Sequence of chain 1.C:
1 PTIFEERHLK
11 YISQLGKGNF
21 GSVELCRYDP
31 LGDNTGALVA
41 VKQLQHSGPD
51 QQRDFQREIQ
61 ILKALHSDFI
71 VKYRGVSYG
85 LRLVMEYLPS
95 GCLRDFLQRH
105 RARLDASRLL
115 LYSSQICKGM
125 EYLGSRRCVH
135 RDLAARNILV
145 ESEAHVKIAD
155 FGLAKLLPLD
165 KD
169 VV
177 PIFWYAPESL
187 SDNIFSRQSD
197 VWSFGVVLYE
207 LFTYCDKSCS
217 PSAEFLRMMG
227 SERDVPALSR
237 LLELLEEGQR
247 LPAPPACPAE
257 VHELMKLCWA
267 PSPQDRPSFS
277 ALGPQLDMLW

This small molecule binds to this protein.
Small molecule (SMILES): CN1CCC(NC(=O)c2ccc(Nc3cc(NCc4ccccc4)c(C(N)=O)cn3)cc2)CC1

Binding-site contacts:
Ligand atom N26 contacts residue ALA40 of chain 1.C at 3.7 Å.
Ligand atom N7 contacts residue VAL23 of chain 1.C at 3.6 Å.
Ligand atom C8 contacts residue VAL71 of chain 1.C at 3.8 Å (hydrophobic).
Ligand atom C24 contacts residue LEU15 of chain 1.C at 3.8 Å (hydrophobic).
Ligand atom O27 contacts residue MET89 of chain 1.C at 3.4 Å.
Ligand atom N3 contacts residue LEU92 of chain 1.C at 3.0 Å (h-bond).
Ligand atom C18 contacts residue LEU15 of chain 1.C at 3.8 Å (hydrophobic).
Ligand atom C11 contacts residue GLY95 of chain 1.C at 3.6 Å.
Ligand atom C13 contacts residue LEU15 of chain 1.C at 3.6 Å (hydrophobic).
Ligand atom N9 contacts residue LEU92 of chain 1.C at 2.8 Å (h-bond).
Ligand atom C16 contacts residue LEU15 of chain 1.C at 3.7 Å (hydrophobic).
Ligand atom C31 contacts residue ARG140 of chain 1.C at 3.7 Å.
Ligand atom C28 contacts residue VAL23 of chain 1.C at 3.7 Å (hydrophobic).
Ligand atom C10 contacts residue LEU92 of chain 1.C at 3.5 Å (hydrophobic).
Ligand atom C1 contacts residue LEU143 of chain 1.C at 3.6 Å (hydrophobic).
Ligand atom C8 contacts residue MET89 of chain 1.C at 3.7 Å (hydrophobic).
Ligand atom C23 contacts residue GLY16 of chain 1.C at 3.8 Å.
Ligand atom C31 contacts residue LEU143 of chain 1.C at 3.4 Å (hydrophobic).
Ligand atom C23 contacts residue LEU15 of chain 1.C at 3.4 Å (hydrophobic).
Ligand atom N26 contacts residue VAL71 of chain 1.C at 3.0 Å.
Ligand atom C32 contacts residue LEU143 of chain 1.C at 3.6 Å (hydrophobic).
Ligand atom C2 contacts residue GLU90 of chain 1.C at 3.3 Å.
Ligand atom N26 contacts residue MET89 of chain 1.C at 3.3 Å.
Ligand atom C25 contacts residue GLN14 of chain 1.C at 3.7 Å.
Ligand atom C11 contacts residue LEU92 of chain 1.C at 3.5 Å (hydrophobic).
Ligand atom C34 contacts residue LEU15 of chain 1.C at 3.7 Å (hydrophobic).
Ligand atom C21 contacts residue GLN14 of chain 1.C at 3.3 Å.
Ligand atom N17 contacts residue LEU15 of chain 1.C at 2.9 Å (h-bond).
Ligand atom C32 contacts residue ARG140 of chain 1.C at 3.3 Å.
Ligand atom C14 contacts residue LEU15 of chain 1.C at 3.1 Å (hydrophobic).
Ligand atom C2 contacts residue ALA40 of chain 1.C at 3.8 Å (hydrophobic).
Ligand atom C4 contacts residue LEU92 of chain 1.C at 3.6 Å (hydrophobic).
Ligand atom C2 contacts residue LEU143 of chain 1.C at 3.6 Å (hydrophobic).
Ligand atom C12 contacts residue LEU15 of chain 1.C at 3.9 Å (hydrophobic).
Ligand atom C2 contacts residue LEU92 of chain 1.C at 3.6 Å (hydrophobic).
Ligand atom N26 contacts residue GLU90 of chain 1.C at 2.8 Å (salt-bridge).
Ligand atom C30 contacts residue LEU143 of chain 1.C at 3.7 Å (hydrophobic).
Ligand atom C10 contacts residue GLY95 of chain 1.C at 3.6 Å.
Ligand atom C1 contacts residue ALA40 of chain 1.C at 3.7 Å (hydrophobic).
Ligand atom C11 contacts residue LEU15 of chain 1.C at 3.8 Å (hydrophobic).